Sequence of chain 1.B:
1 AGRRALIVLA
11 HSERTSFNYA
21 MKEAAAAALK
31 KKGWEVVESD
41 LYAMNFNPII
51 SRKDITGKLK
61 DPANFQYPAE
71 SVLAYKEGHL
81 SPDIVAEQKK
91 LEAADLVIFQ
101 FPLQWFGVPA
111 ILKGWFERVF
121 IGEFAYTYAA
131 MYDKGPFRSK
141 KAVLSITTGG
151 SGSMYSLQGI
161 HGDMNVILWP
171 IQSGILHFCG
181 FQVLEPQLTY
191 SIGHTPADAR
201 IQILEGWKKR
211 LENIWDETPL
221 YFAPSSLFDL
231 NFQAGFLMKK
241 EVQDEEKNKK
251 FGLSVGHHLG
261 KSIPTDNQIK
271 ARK

The protein below binds the small molecule below.
Small molecule (SMILES): C[C@@H]1CN1C1=CC(=O)c2c(c(CO)c(-c3ccccc3)n2C)C1=O

Binding-site contacts:
Ligand atom C39 contacts residue GLY149 of chain 1.D at 3.8 Å.
Ligand atom C4 contacts residue TYR128 of chain 1.B at 3.5 Å (hydrophobic).
Ligand atom C9 contacts residue TYR128 of chain 1.B at 3.6 Å (hydrophobic).
Ligand atom C32 contacts residue GLY149 of chain 1.D at 3.3 Å.
Ligand atom C5 contacts residue TYR128 of chain 1.B at 3.7 Å (hydrophobic).
Ligand atom O34 contacts residue TYR128 of chain 1.B at 2.4 Å (h-bond).
Ligand atom C40 contacts residue HIS194 of chain 1.D at 3.1 Å.
Ligand atom C5 contacts residue FAD1 of chain 1.K at 3.7 Å.
Ligand atom C25 contacts residue MET154 of chain 1.D at 4.0 Å (hydrophobic).
Ligand atom N7 contacts residue GLY150 of chain 1.D at 3.6 Å.
Ligand atom N7 contacts residue GLY149 of chain 1.D at 3.5 Å.
Ligand atom C3 contacts residue TYR128 of chain 1.B at 3.5 Å (hydrophobic).
Ligand atom O10 contacts residue TYR126 of chain 1.B at 3.7 Å.
Ligand atom C9 contacts residue GLY149 of chain 1.D at 3.8 Å.
Ligand atom C14 contacts residue TRP105 of chain 1.D at 3.5 Å (hydrophobic).
Ligand atom C17 contacts residue PHE106 of chain 1.D at 3.0 Å (hydrophobic).
Ligand atom O34 contacts residue PRO68 of chain 1.B at 3.6 Å.
Ligand atom C17 contacts residue FAD1 of chain 1.K at 3.2 Å.
Ligand atom C38 contacts residue GLY149 of chain 1.D at 3.0 Å.
Ligand atom C2 contacts residue TYR128 of chain 1.B at 3.8 Å (hydrophobic).
Ligand atom C6 contacts residue TYR128 of chain 1.B at 4.0 Å (hydrophobic).
Ligand atom O10 contacts residue TYR128 of chain 1.B at 3.7 Å.
Ligand atom C17 contacts residue PHE178 of chain 1.B at 3.9 Å (hydrophobic).
Ligand atom C8 contacts residue GLY149 of chain 1.D at 3.5 Å.
Ligand atom C13 contacts residue TRP105 of chain 1.D at 3.9 Å (hydrophobic).
Ligand atom C33 contacts residue FAD1 of chain 1.K at 3.7 Å.
Ligand atom O11 contacts residue MET154 of chain 1.D at 3.4 Å.
Ligand atom C33 contacts residue TYR128 of chain 1.B at 3.5 Å (hydrophobic).
Ligand atom C13 contacts residue FAD1 of chain 1.K at 3.0 Å.
Ligand atom C14 contacts residue PHE178 of chain 1.B at 3.4 Å (hydrophobic).
Ligand atom C40 contacts residue GLY193 of chain 1.D at 3.9 Å.
Ligand atom N12 contacts residue FAD1 of chain 1.K at 3.8 Å.
Ligand atom C1 contacts residue PHE178 of chain 1.B at 3.8 Å (hydrophobic).
Ligand atom C25 contacts residue GLY149 of chain 1.D at 3.4 Å.
Ligand atom C3 contacts residue GLY150 of chain 1.D at 4.0 Å.
Ligand atom C39 contacts residue HIS194 of chain 1.D at 3.4 Å.
Ligand atom O11 contacts residue HIS161 of chain 1.D at 3.2 Å (h-bond).
Ligand atom C14 contacts residue FAD1 of chain 1.K at 4.0 Å.
Ligand atom O10 contacts residue FAD1 of chain 1.K at 3.3 Å (h-bond).
Ligand atom C25 contacts residue GLY150 of chain 1.D at 3.4 Å.

Sequence of chain 1.D:
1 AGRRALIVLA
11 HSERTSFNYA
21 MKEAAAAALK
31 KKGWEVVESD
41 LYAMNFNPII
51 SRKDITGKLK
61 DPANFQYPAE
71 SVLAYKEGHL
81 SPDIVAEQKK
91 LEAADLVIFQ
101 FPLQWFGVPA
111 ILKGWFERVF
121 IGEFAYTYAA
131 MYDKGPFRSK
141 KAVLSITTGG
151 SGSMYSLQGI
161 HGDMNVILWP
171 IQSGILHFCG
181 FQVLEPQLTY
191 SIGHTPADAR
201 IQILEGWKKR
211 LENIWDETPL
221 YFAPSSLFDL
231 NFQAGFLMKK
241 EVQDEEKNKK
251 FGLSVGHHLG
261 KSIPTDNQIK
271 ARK